Sequence of chain 2.E:
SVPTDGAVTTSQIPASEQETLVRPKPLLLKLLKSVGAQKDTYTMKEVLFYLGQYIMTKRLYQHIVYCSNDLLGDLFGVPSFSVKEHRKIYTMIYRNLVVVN

Sequence of chain 1.C:
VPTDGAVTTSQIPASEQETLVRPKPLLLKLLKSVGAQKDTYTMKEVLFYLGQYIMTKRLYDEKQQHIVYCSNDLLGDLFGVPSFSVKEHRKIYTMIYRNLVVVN

The protein below binds the small molecule below.
Small molecule (SMILES): CC[C@@H](CO)N1C(=O)[C@@H](CC(=O)O)C[C@H](c2cccc(Cl)c2)[C@H]1c1ccc(Cl)cc1

Binding-site contacts:
Ligand atom CL1 contacts residue LEU52 of chain 2.E at 3.8 Å.
Ligand atom C2 contacts residue ILE94 of chain 2.E at 4.0 Å (hydrophobic).
Ligand atom O4 contacts residue GLN54 of chain 1.C at 3.9 Å.
Ligand atom C21 contacts residue LEU49 of chain 2.E at 3.6 Å (hydrophobic).
Ligand atom C4 contacts residue LEU49 of chain 2.E at 3.4 Å (hydrophobic).
Ligand atom C23 contacts residue ILE56 of chain 2.E at 3.7 Å (hydrophobic).
Ligand atom C19 contacts residue THR11 of chain 2.E at 3.9 Å.
Ligand atom CL2 contacts residue ILE94 of chain 2.E at 4.0 Å.
Ligand atom CL2 contacts residue HIS91 of chain 2.E at 3.5 Å.
Ligand atom C14 contacts residue LYS89 of chain 2.E at 3.6 Å.
Ligand atom C23 contacts residue TYR62 of chain 2.E at 3.8 Å (hydrophobic).
Ligand atom C13 contacts residue VAL88 of chain 2.E at 3.7 Å (hydrophobic).
Ligand atom CL2 contacts residue LEU49 of chain 2.E at 3.5 Å.
Ligand atom C4 contacts residue GLY53 of chain 2.E at 3.7 Å.
Ligand atom C14 contacts residue HIS91 of chain 2.E at 3.8 Å.
Ligand atom O2 contacts residue VAL88 of chain 2.E at 3.3 Å (h-bond).
Ligand atom C5 contacts residue GLY53 of chain 2.E at 3.9 Å.
Ligand atom C5 contacts residue LEU49 of chain 2.E at 3.5 Å (hydrophobic).
Ligand atom O3 contacts residue LYS89 of chain 2.E at 2.8 Å (salt-bridge).
Ligand atom C20 contacts residue THR11 of chain 2.E at 3.5 Å.
Ligand atom O4 contacts residue GLY53 of chain 2.E at 3.9 Å.
Ligand atom C19 contacts residue VAL9 of chain 2.E at 3.6 Å (hydrophobic).
Ligand atom C22 contacts residue HIS91 of chain 2.E at 3.4 Å.
Ligand atom CL1 contacts residue ILE94 of chain 2.E at 3.8 Å.
Ligand atom C8 contacts residue GLY53 of chain 2.E at 4.0 Å.
Ligand atom CL1 contacts residue ILE56 of chain 2.E at 3.6 Å.
Ligand atom C2 contacts residue ILE56 of chain 2.E at 3.8 Å (hydrophobic).
Ligand atom C9 contacts residue GLY53 of chain 2.E at 4.0 Å.
Ligand atom C1 contacts residue ILE56 of chain 2.E at 3.8 Å (hydrophobic).
Ligand atom C20 contacts residue LEU49 of chain 2.E at 3.8 Å (hydrophobic).
Ligand atom C9 contacts residue GLN54 of chain 1.C at 3.6 Å.
Ligand atom O2 contacts residue HIS91 of chain 2.E at 2.8 Å (h-bond).
Ligand atom O2 contacts residue LYS89 of chain 2.E at 3.5 Å.
Ligand atom C18 contacts residue VAL9 of chain 2.E at 3.7 Å (hydrophobic).
Ligand atom C21 contacts residue HIS91 of chain 2.E at 3.8 Å.
Ligand atom CL2 contacts residue TYR95 of chain 2.E at 3.7 Å.
Ligand atom C14 contacts residue VAL88 of chain 2.E at 3.8 Å (hydrophobic).
Ligand atom C19 contacts residue THR10 of chain 2.E at 4.0 Å.
Ligand atom C16 contacts residue HIS91 of chain 2.E at 4.0 Å.
Ligand atom C17 contacts residue HIS91 of chain 2.E at 3.8 Å.